Sequence of chain 3.D:
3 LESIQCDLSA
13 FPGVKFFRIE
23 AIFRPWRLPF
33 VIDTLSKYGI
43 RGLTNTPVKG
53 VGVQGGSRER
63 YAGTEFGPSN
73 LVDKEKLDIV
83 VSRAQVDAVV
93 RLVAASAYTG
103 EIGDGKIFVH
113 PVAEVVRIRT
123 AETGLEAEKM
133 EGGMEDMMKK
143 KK

A protein and the small-molecule ligand that binds it are described below.
Small molecule (SMILES): NC(=O)CC[C@H](N)C(=O)O

Binding-site contacts:
Ligand atom OE1 contacts residue MET132 of chain 3.D at 3.8 Å.
Ligand atom NE2 contacts residue ILE42 of chain 3.D at 4.0 Å.
Ligand atom NE2 contacts residue VAL82 of chain 3.D at 3.2 Å (h-bond).
Ligand atom C contacts residue GLN87 of chain 3.D at 4.1 Å.
Ligand atom NE2 contacts residue GLY44 of chain 3.D at 3.0 Å (h-bond).
Ligand atom N contacts residue GLU130 of chain 3.D at 2.8 Å (salt-bridge).
Ligand atom CD contacts residue ATP1 of chain 1.N at 4.0 Å.
Ligand atom OXT contacts residue GLY135 of chain 3.D at 3.6 Å.
Ligand atom O contacts residue MET136 of chain 3.D at 4.2 Å.
Ligand atom NE2 contacts residue ILE81 of chain 3.D at 4.0 Å.
Ligand atom CD contacts residue ILE42 of chain 3.D at 4.1 Å (hydrophobic).
Ligand atom CD contacts residue MET132 of chain 3.D at 4.2 Å (hydrophobic).
Ligand atom CB contacts residue GLU130 of chain 3.D at 4.0 Å.
Ligand atom C contacts residue MET132 of chain 3.D at 3.7 Å (hydrophobic).
Ligand atom CA contacts residue GLN87 of chain 3.D at 3.9 Å.
Ligand atom CG contacts residue VAL82 of chain 3.D at 4.1 Å (hydrophobic).
Ligand atom OE1 contacts residue GLY44 of chain 3.D at 3.2 Å (h-bond).
Ligand atom O contacts residue MET132 of chain 3.D at 3.0 Å (h-bond).
Ligand atom OE1 contacts residue ARG43 of chain 3.D at 3.2 Å (salt-bridge).
Ligand atom CA contacts residue MET132 of chain 3.D at 3.8 Å (hydrophobic).
Ligand atom OXT contacts residue MET136 of chain 3.D at 3.2 Å (h-bond).
Ligand atom CB contacts residue GLN87 of chain 3.D at 4.1 Å.
Ligand atom CA contacts residue GLU130 of chain 3.D at 3.6 Å.
Ligand atom O contacts residue GLY135 of chain 3.D at 3.8 Å.
Ligand atom N contacts residue GLN87 of chain 3.D at 2.7 Å (h-bond).
Ligand atom OE1 contacts residue ILE42 of chain 3.D at 3.6 Å.
Ligand atom OXT contacts residue GLU137 of chain 3.D at 2.8 Å (salt-bridge).
Ligand atom OE1 contacts residue GLY41 of chain 3.D at 4.0 Å.
Ligand atom CB contacts residue MET132 of chain 3.D at 3.9 Å (hydrophobic).
Ligand atom NE2 contacts residue VAL83 of chain 3.D at 3.9 Å.
Ligand atom CA contacts residue LYS131 of chain 3.D at 3.9 Å.
Ligand atom C contacts residue GLU137 of chain 3.D at 3.9 Å.
Ligand atom CD contacts residue GLY44 of chain 3.D at 3.9 Å.
Ligand atom NE2 contacts residue ATP1 of chain 1.N at 3.1 Å (h-bond).
Ligand atom OXT contacts residue GLN87 of chain 3.D at 3.1 Å (h-bond).
Ligand atom O contacts residue GLU137 of chain 3.D at 3.9 Å.
Ligand atom O contacts residue LYS131 of chain 3.D at 3.7 Å.
Ligand atom C contacts residue MET136 of chain 3.D at 4.0 Å (hydrophobic).
Ligand atom CD contacts residue VAL82 of chain 3.D at 4.1 Å (hydrophobic).
Ligand atom CG contacts residue GLU130 of chain 3.D at 3.4 Å.